Binding-site contacts:
Ligand atom CG contacts residue ALA99 of chain 1.G at 3.7 Å (hydrophobic).
Ligand atom O contacts residue TRP52 of chain 1.G at 3.3 Å (h-bond).
Ligand atom CA contacts residue TYR107 of chain 1.G at 3.6 Å (hydrophobic).
Ligand atom O contacts residue PHE59 of chain 1.G at 3.6 Å.
Ligand atom CG contacts residue TYR32 of chain 1.G at 3.7 Å (hydrophobic).
Ligand atom ND2 contacts residue TRP95 of chain 1.H at 3.5 Å.
Ligand atom CB contacts residue TYR107 of chain 1.G at 3.7 Å (hydrophobic).
Ligand atom CB contacts residue SER31 of chain 1.G at 3.2 Å.
Ligand atom O contacts residue ASP105 of chain 1.G at 3.7 Å.
Ligand atom O contacts residue TRP52 of chain 1.G at 3.4 Å.
Ligand atom ND2 contacts residue TYR94 of chain 1.H at 2.9 Å (h-bond).
Ligand atom CB contacts residue TYR101 of chain 1.G at 3.6 Å (hydrophobic).
Ligand atom ND2 contacts residue TRP100 of chain 1.G at 3.1 Å (h-bond).
Ligand atom OD1 contacts residue TYR94 of chain 1.H at 2.9 Å (h-bond).
Ligand atom CA contacts residue SER31 of chain 1.G at 3.4 Å.
Ligand atom OD1 contacts residue TYR32 of chain 1.G at 3.3 Å.
Ligand atom ND2 contacts residue TYR107 of chain 1.G at 3.6 Å.
Ligand atom CG contacts residue TYR91 of chain 1.H at 3.3 Å (hydrophobic).
Ligand atom ND2 contacts residue TYR91 of chain 1.H at 2.8 Å (h-bond).
Ligand atom N contacts residue TYR107 of chain 1.G at 3.6 Å.
Ligand atom CA contacts residue TRP52 of chain 1.G at 3.6 Å (hydrophobic).
Ligand atom CG contacts residue TYR94 of chain 1.H at 3.5 Å (hydrophobic).
Ligand atom CG contacts residue TYR107 of chain 1.G at 3.8 Å (hydrophobic).
Ligand atom CG contacts residue ASN57 of chain 1.G at 3.8 Å.
Ligand atom O contacts residue TRP52 of chain 1.G at 3.6 Å.
Ligand atom OD1 contacts residue GLY33 of chain 1.G at 3.0 Å (h-bond).
Ligand atom OD1 contacts residue SER93 of chain 1.H at 3.5 Å.
Ligand atom CB contacts residue TYR91 of chain 1.H at 3.6 Å (hydrophobic).
Ligand atom OD1 contacts residue ALA99 of chain 1.G at 3.7 Å.
Ligand atom OD1 contacts residue ASN92 of chain 1.H at 3.3 Å (h-bond).
Ligand atom C contacts residue TYR53 of chain 1.G at 3.6 Å (hydrophobic).
Ligand atom C contacts residue SER31 of chain 1.G at 3.8 Å.
Ligand atom O contacts residue TRP95 of chain 1.H at 3.2 Å.
Ligand atom O contacts residue TYR53 of chain 1.G at 3.0 Å (h-bond).
Ligand atom O contacts residue GLY33 of chain 1.G at 3.4 Å (h-bond).
Ligand atom O contacts residue LYS106 of chain 1.G at 3.2 Å.
Ligand atom CG contacts residue ASN92 of chain 1.H at 3.5 Å.
Ligand atom O contacts residue TYR107 of chain 1.G at 2.8 Å (h-bond).
Ligand atom OD2 contacts residue LYS106 of chain 1.G at 3.4 Å (salt-bridge).
Ligand atom ND2 contacts residue TYR101 of chain 1.G at 3.4 Å (h-bond).

Sequence of chain 1.H:
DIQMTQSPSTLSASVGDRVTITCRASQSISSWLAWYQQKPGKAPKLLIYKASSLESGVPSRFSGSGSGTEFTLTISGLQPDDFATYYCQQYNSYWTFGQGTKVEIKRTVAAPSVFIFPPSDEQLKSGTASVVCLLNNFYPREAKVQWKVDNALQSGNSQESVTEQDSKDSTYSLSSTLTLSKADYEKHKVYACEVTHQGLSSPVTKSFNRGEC

The protein below binds the small molecule below.
Small molecule (SMILES): C[C@H](NC(=O)[C@H](CC(N)=O)NC(=O)[C@@H]1CCCN1C(=O)[C@H](CC(=O)O)NC(=O)[C@@H]1CCCN1)C(=O)N[C@@H](CC(N)=O)C(=O)N1CCC[C@H]1C(=O)N[C@H](C=O)CC(N)=O

Sequence of chain 1.G:
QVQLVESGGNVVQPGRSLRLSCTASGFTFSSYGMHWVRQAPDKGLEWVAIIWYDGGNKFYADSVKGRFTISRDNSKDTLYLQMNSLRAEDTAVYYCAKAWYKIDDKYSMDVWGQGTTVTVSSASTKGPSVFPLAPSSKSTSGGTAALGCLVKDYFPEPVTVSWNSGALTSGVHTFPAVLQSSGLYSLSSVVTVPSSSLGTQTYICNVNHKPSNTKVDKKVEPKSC